This small molecule binds to this protein.
Small molecule (SMILES): O=P(O)(O)OC[C@H]1O[C@](O)(COP(=O)(O)O)[C@@H](O)[C@@H]1O

Sequence of chain 1.C:
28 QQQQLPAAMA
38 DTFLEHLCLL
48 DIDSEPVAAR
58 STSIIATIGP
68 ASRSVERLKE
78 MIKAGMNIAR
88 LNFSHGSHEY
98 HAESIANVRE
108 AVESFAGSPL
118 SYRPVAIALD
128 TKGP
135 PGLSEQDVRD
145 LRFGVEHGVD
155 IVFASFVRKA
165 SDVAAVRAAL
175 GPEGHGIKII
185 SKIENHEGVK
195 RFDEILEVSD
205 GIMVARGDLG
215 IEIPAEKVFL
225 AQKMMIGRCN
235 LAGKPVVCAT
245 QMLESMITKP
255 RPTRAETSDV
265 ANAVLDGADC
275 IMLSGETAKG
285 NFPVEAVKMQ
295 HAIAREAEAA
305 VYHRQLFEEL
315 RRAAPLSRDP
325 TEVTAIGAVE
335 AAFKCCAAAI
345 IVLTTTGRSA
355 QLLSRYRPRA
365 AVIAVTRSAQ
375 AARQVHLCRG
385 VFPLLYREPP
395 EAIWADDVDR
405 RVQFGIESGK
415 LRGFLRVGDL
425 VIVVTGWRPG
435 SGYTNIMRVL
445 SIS

Binding-site contacts:
Ligand atom O2 contacts residue LEU347 of chain 1.C at 3.6 Å.
Ligand atom P1 contacts residue ARG405 of chain 1.C at 3.6 Å.
Ligand atom O5P contacts residue THR350 of chain 1.C at 2.7 Å (h-bond).
Ligand atom C6 contacts residue THR438 of chain 1.C at 3.4 Å.
Ligand atom O3P contacts residue PRO433 of chain 1.C at 3.5 Å.
Ligand atom O2 contacts residue THR429 of chain 1.C at 3.7 Å.
Ligand atom O4 contacts residue GLY436 of chain 1.C at 3.6 Å.
Ligand atom P2 contacts residue THR348 of chain 1.C at 3.5 Å.
Ligand atom O6P contacts residue SER435 of chain 1.C at 3.0 Å (h-bond).
Ligand atom O1 contacts residue GLY434 of chain 1.C at 3.7 Å.
Ligand atom O5P contacts residue THR348 of chain 1.C at 3.6 Å.
Ligand atom O5P contacts residue THR349 of chain 1.C at 3.3 Å (h-bond).
Ligand atom O2P contacts residue ARG405 of chain 1.C at 2.6 Å (salt-bridge).
Ligand atom O3P contacts residue GLY434 of chain 1.C at 2.8 Å (h-bond).
Ligand atom O5P contacts residue SER435 of chain 1.C at 2.8 Å (h-bond).
Ligand atom C3 contacts residue GLY434 of chain 1.C at 3.5 Å.
Ligand atom C3 contacts residue ARG432 of chain 1.C at 3.3 Å.
Ligand atom O3 contacts residue ARG432 of chain 1.C at 2.6 Å (salt-bridge).
Ligand atom O2P contacts residue THR349 of chain 1.C at 3.7 Å.
Ligand atom C4 contacts residue GLY434 of chain 1.C at 3.4 Å.
Ligand atom O6 contacts residue THR349 of chain 1.C at 3.2 Å (h-bond).
Ligand atom O4 contacts residue GLY434 of chain 1.C at 2.6 Å (h-bond).
Ligand atom O1P contacts residue ARG405 of chain 1.C at 2.6 Å (salt-bridge).
Ligand atom C4 contacts residue THR438 of chain 1.C at 3.7 Å.
Ligand atom O1P contacts residue TRP398 of chain 1.C at 2.7 Å (h-bond).
Ligand atom O4P contacts residue SER353 of chain 1.C at 2.6 Å (h-bond).
Ligand atom O4P contacts residue THR348 of chain 1.C at 2.6 Å (h-bond).
Ligand atom O4 contacts residue THR438 of chain 1.C at 3.5 Å (h-bond).
Ligand atom O6P contacts residue SER353 of chain 1.C at 3.6 Å.
Ligand atom C6 contacts residue SER353 of chain 1.C at 3.7 Å.
Ligand atom O3 contacts residue GLY430 of chain 1.C at 3.0 Å.
Ligand atom P2 contacts residue SER353 of chain 1.C at 3.6 Å.
Ligand atom C6 contacts residue LEU347 of chain 1.C at 3.7 Å (hydrophobic).
Ligand atom O2 contacts residue GLY430 of chain 1.C at 3.2 Å (h-bond).
Ligand atom O6 contacts residue THR348 of chain 1.C at 3.6 Å.
Ligand atom C5 contacts residue GLY434 of chain 1.C at 3.5 Å.
Ligand atom P2 contacts residue SER435 of chain 1.C at 3.4 Å.
Ligand atom O5 contacts residue LEU347 of chain 1.C at 3.6 Å.
Ligand atom O4 contacts residue TYR437 of chain 1.C at 2.9 Å (h-bond).
Ligand atom O6P contacts residue GLY436 of chain 1.C at 2.9 Å (h-bond).